Binding-site contacts:
Ligand atom C7 contacts residue HIS149 of chain 44.A at 4.2 Å.
Ligand atom O7 contacts residue ASN153 of chain 44.A at 4.0 Å.
Ligand atom O3 contacts residue HIS149 of chain 44.A at 4.4 Å.
Ligand atom O5 contacts residue HIS158 of chain 44.A at 3.1 Å.
Ligand atom C5 contacts residue ASN153 of chain 44.A at 3.7 Å.
Ligand atom O5 contacts residue ASN153 of chain 44.A at 2.4 Å (h-bond).
Ligand atom C3 contacts residue ASN153 of chain 44.A at 3.8 Å.
Ligand atom C2 contacts residue ASN153 of chain 44.A at 2.5 Å.
Ligand atom O7 contacts residue HIS149 of chain 44.A at 3.3 Å.
Ligand atom C8 contacts residue GLY102 of chain 44.C at 3.3 Å.
Ligand atom C8 contacts residue ASN103 of chain 44.C at 4.5 Å.
Ligand atom O5 contacts residue HIS149 of chain 44.A at 4.1 Å.
Ligand atom C1 contacts residue HIS149 of chain 44.A at 4.0 Å.
Ligand atom C8 contacts residue TRP101 of chain 44.C at 3.6 Å (hydrophobic).
Ligand atom C6 contacts residue LYS157 of chain 44.A at 3.8 Å.
Ligand atom C6 contacts residue HIS158 of chain 44.A at 3.8 Å.
Ligand atom C1 contacts residue HIS158 of chain 44.A at 4.0 Å.
Ligand atom N2 contacts residue HIS149 of chain 44.A at 4.3 Å.
Ligand atom O6 contacts residue LYS157 of chain 44.A at 3.8 Å.
Ligand atom C1 contacts residue THR155 of chain 44.A at 3.9 Å.
Ligand atom C2 contacts residue HIS149 of chain 44.A at 3.6 Å.
Ligand atom C1 contacts residue ASN153 of chain 44.A at 1.4 Å.
Ligand atom C5 contacts residue LYS157 of chain 44.A at 4.1 Å.
Ligand atom N2 contacts residue ASN153 of chain 44.A at 2.9 Å (h-bond).
Ligand atom C7 contacts residue ASN153 of chain 44.A at 3.7 Å.
Ligand atom C4 contacts residue ASN153 of chain 44.A at 4.2 Å.
Ligand atom O5 contacts residue THR155 of chain 44.A at 4.3 Å.
Ligand atom C5 contacts residue HIS158 of chain 44.A at 4.1 Å.

Sequence of chain 44.C:
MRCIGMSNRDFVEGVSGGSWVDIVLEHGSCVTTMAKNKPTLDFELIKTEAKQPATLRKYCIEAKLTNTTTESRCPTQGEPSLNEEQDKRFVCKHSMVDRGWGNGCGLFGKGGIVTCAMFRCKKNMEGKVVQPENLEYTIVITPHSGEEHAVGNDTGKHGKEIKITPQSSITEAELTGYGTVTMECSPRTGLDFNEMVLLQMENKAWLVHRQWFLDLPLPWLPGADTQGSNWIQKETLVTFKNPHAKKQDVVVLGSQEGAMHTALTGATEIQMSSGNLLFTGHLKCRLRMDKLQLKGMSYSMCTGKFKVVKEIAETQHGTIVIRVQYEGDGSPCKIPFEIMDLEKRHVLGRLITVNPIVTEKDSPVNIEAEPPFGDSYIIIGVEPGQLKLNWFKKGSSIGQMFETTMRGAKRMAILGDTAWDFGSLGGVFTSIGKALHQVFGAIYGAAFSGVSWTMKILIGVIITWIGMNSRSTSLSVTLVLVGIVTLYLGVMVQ

A protein and the small-molecule ligand that binds it are described below.
Small molecule (SMILES): CC(=O)N[C@@H]1[C@@H](O)[C@H](O)[C@@H](CO)O[C@H]1O

Sequence of chain 44.A:
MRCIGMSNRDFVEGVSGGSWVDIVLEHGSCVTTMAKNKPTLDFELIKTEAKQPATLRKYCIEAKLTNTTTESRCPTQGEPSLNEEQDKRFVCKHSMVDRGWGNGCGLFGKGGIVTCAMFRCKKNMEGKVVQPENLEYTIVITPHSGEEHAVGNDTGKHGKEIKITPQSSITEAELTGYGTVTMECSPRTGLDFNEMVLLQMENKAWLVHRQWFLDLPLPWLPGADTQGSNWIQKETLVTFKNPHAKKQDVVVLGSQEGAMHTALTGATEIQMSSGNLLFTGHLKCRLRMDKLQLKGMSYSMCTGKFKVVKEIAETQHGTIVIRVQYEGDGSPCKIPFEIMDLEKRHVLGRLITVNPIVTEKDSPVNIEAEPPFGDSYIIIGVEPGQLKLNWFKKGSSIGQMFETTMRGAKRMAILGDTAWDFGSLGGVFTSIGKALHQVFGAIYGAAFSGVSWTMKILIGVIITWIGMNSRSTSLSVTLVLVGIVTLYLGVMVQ